Sequence of chain 2.A:
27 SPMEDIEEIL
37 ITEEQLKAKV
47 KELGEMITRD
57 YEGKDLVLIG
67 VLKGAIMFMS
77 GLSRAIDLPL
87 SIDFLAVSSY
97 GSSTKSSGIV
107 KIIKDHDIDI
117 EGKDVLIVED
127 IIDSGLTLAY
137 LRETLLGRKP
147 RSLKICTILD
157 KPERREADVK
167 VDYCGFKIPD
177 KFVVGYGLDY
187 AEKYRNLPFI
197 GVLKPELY

A small-molecule ligand and the protein it binds are described below.
Small molecule (SMILES): O=c1[nH]cnc2c1ncn2[C@@H]1O[C@H](COP(=O)(O)O)[C@@H](O)[C@H]1O

Binding-site contacts:
Ligand atom O2P contacts residue MG1 of chain 2.E at 2.0 Å.
Ligand atom O2P contacts residue ASP185 of chain 2.A at 2.8 Å (salt-bridge).
Ligand atom C2 contacts residue LEU184 of chain 2.A at 4.1 Å (hydrophobic).
Ligand atom O1P contacts residue LYS69 of chain 2.A at 3.0 Å (salt-bridge).
Ligand atom N9 contacts residue ILE127 of chain 2.A at 4.0 Å.
Ligand atom C2 contacts residue VAL179 of chain 2.A at 3.9 Å (hydrophobic).
Ligand atom N7 contacts residue ILE127 of chain 2.A at 3.9 Å.
Ligand atom P contacts residue LYS69 of chain 2.A at 3.8 Å.
Ligand atom O3P contacts residue MG1 of chain 2.E at 4.2 Å.
Ligand atom C2 contacts residue ASP185 of chain 2.A at 3.6 Å.
Ligand atom C5 contacts residue ILE127 of chain 2.A at 4.2 Å (hydrophobic).
Ligand atom O5' contacts residue MG1 of chain 2.E at 3.3 Å.
Ligand atom C5' contacts residue MG1 of chain 2.E at 3.6 Å.
Ligand atom P contacts residue ARG191 of chain 2.A at 3.8 Å.
Ligand atom O3P contacts residue LEU68 of chain 2.A at 3.8 Å.
Ligand atom N7 contacts residue ASP129 of chain 2.A at 4.1 Å.
Ligand atom N7 contacts residue LYS157 of chain 2.A at 3.8 Å.
Ligand atom C6 contacts residue LYS157 of chain 2.A at 3.9 Å.
Ligand atom O3P contacts residue LYS69 of chain 2.A at 3.4 Å (salt-bridge).
Ligand atom C6 contacts residue PHE178 of chain 2.A at 3.6 Å (hydrophobic).
Ligand atom O1P contacts residue LEU68 of chain 2.A at 3.7 Å.
Ligand atom O6 contacts residue LYS177 of chain 2.A at 4.0 Å.
Ligand atom C6 contacts residue VAL179 of chain 2.A at 3.8 Å (hydrophobic).
Ligand atom N1 contacts residue VAL179 of chain 2.A at 3.0 Å (h-bond).
Ligand atom N1 contacts residue PHE178 of chain 2.A at 3.2 Å.
Ligand atom C5 contacts residue PHE178 of chain 2.A at 4.2 Å (hydrophobic).
Ligand atom C8 contacts residue ILE127 of chain 2.A at 4.0 Å (hydrophobic).
Ligand atom O3P contacts residue ARG191 of chain 2.A at 4.0 Å.
Ligand atom O6 contacts residue LYS157 of chain 2.A at 3.0 Å (salt-bridge).
Ligand atom C2 contacts residue PHE178 of chain 2.A at 3.6 Å (hydrophobic).
Ligand atom O2P contacts residue ARG191 of chain 2.A at 2.8 Å (salt-bridge).
Ligand atom O6 contacts residue VAL179 of chain 2.A at 3.2 Å (h-bond).
Ligand atom N3 contacts residue MG1 of chain 2.E at 4.1 Å.
Ligand atom P contacts residue MG1 of chain 2.E at 3.2 Å.
Ligand atom P contacts residue GLY70 of chain 2.A at 3.9 Å.
Ligand atom O6 contacts residue PHE178 of chain 2.A at 3.6 Å.
Ligand atom C8 contacts residue ASP129 of chain 2.A at 4.0 Å.
Ligand atom O6 contacts residue ILE127 of chain 2.A at 4.1 Å.
Ligand atom O1P contacts residue ARG191 of chain 2.A at 3.8 Å.
Ligand atom O1P contacts residue GLY70 of chain 2.A at 2.6 Å (h-bond).